Sequence of chain 12.A:
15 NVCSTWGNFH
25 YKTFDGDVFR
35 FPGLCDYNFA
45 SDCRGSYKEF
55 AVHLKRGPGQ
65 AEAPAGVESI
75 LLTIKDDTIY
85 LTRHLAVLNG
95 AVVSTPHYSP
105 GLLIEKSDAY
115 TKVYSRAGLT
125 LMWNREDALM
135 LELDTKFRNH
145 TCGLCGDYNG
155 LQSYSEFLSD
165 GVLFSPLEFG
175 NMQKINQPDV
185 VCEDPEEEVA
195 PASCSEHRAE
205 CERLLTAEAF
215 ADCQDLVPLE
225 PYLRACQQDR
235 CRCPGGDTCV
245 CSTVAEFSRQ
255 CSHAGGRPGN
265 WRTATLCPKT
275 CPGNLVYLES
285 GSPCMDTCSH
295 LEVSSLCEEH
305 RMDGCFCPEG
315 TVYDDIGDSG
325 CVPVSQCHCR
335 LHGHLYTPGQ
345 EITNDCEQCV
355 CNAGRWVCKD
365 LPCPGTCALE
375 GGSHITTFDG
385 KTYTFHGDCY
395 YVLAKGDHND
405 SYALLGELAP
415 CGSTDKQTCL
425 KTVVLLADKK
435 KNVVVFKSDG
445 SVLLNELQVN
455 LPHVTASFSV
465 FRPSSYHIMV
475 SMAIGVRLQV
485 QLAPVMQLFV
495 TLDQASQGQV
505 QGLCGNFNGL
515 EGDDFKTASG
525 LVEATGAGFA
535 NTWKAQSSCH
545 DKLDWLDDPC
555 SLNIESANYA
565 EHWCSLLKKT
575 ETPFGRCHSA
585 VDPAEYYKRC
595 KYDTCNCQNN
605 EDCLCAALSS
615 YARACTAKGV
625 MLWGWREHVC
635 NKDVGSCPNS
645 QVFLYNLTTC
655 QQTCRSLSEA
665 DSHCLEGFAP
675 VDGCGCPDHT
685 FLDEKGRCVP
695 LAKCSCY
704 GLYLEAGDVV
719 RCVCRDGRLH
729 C

The small molecule below binds the protein below.
Small molecule (SMILES): CC(=O)N[C@@H]1[C@@H](O)[C@H](O)[C@@H](CO)O[C@H]1O

Binding-site contacts:
Ligand atom N2 contacts residue ASN153 of chain 12.A at 4.3 Å.
Ligand atom O4 contacts residue ASN143 of chain 12.A at 4.2 Å.
Ligand atom C1 contacts residue ASN143 of chain 12.A at 1.4 Å.
Ligand atom C2 contacts residue ASN153 of chain 12.A at 3.8 Å.
Ligand atom C7 contacts residue ASN143 of chain 12.A at 3.9 Å.
Ligand atom C6 contacts residue ARG142 of chain 12.A at 3.4 Å.
Ligand atom O6 contacts residue ASN143 of chain 12.A at 2.7 Å (h-bond).
Ligand atom O7 contacts residue ASN143 of chain 12.A at 3.5 Å (h-bond).
Ligand atom C6 contacts residue ASN143 of chain 12.A at 3.0 Å.
Ligand atom O3 contacts residue ASN153 of chain 12.A at 2.1 Å (h-bond).
Ligand atom C2 contacts residue ASN143 of chain 12.A at 2.5 Å.
Ligand atom O6 contacts residue ARG142 of chain 12.A at 3.8 Å.
Ligand atom O4 contacts residue ARG142 of chain 12.A at 3.1 Å.
Ligand atom C4 contacts residue ASN143 of chain 12.A at 3.0 Å.
Ligand atom C5 contacts residue ASN143 of chain 12.A at 3.1 Å.
Ligand atom C5 contacts residue ARG142 of chain 12.A at 4.2 Å.
Ligand atom O7 contacts residue ASN153 of chain 12.A at 3.8 Å.
Ligand atom C7 contacts residue ASN153 of chain 12.A at 4.2 Å.
Ligand atom C4 contacts residue ARG142 of chain 12.A at 3.9 Å.
Ligand atom O4 contacts residue ASN153 of chain 12.A at 3.9 Å.
Ligand atom C3 contacts residue ASN143 of chain 12.A at 3.3 Å.
Ligand atom C3 contacts residue ASN153 of chain 12.A at 3.4 Å.
Ligand atom N2 contacts residue ASN143 of chain 12.A at 3.5 Å (h-bond).
Ligand atom O3 contacts residue ASN143 of chain 12.A at 3.8 Å.
Ligand atom O5 contacts residue ASN143 of chain 12.A at 2.4 Å (h-bond).
Ligand atom O3 contacts residue GLY154 of chain 12.A at 4.4 Å.
Ligand atom C4 contacts residue ASN153 of chain 12.A at 3.8 Å.